Sequence of chain 1.A:
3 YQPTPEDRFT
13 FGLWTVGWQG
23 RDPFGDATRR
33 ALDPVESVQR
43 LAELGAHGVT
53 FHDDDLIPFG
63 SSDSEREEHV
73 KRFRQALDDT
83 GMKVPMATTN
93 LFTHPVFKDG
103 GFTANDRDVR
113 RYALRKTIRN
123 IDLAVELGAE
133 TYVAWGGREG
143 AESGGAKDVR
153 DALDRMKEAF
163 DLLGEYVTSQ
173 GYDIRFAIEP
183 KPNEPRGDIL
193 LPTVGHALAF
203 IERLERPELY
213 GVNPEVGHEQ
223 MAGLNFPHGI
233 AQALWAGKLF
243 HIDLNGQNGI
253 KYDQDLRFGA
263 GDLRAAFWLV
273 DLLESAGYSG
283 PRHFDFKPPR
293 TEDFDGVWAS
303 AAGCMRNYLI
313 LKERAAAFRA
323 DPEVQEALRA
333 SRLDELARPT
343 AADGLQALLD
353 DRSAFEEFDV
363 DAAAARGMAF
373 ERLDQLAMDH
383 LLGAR

Binding-site contacts:
Ligand atom C6 contacts residue GLU181 of chain 3.A at 3.6 Å.
Ligand atom O5 contacts residue HIS54 of chain 3.A at 2.8 Å (h-bond).
Ligand atom C6 contacts residue TRP137 of chain 3.A at 3.9 Å (hydrophobic).
Ligand atom O4 contacts residue ASP287 of chain 3.A at 3.0 Å (salt-bridge).
Ligand atom O1 contacts residue LYS183 of chain 3.A at 3.0 Å (salt-bridge).
Ligand atom C1 contacts residue TRP137 of chain 3.A at 3.6 Å (hydrophobic).
Ligand atom C4 contacts residue TRP137 of chain 3.A at 3.8 Å (hydrophobic).
Ligand atom O5 contacts residue TRP137 of chain 3.A at 3.5 Å.
Ligand atom C4 contacts residue GLU181 of chain 3.A at 3.3 Å.
Ligand atom O2 contacts residue MN1 of chain 3.C at 2.4 Å.
Ligand atom O2 contacts residue ASP287 of chain 3.A at 3.1 Å (salt-bridge).
Ligand atom C3 contacts residue ASP287 of chain 3.A at 3.6 Å.
Ligand atom C6 contacts residue VAL135 of chain 3.A at 3.7 Å (hydrophobic).
Ligand atom O1 contacts residue TRP137 of chain 3.A at 3.6 Å.
Ligand atom O3 contacts residue MN1 of chain 3.C at 3.6 Å.
Ligand atom O2 contacts residue HIS220 of chain 3.A at 3.3 Å.
Ligand atom C2 contacts residue MN1 of chain 3.C at 3.5 Å.
Ligand atom C3 contacts residue TRP137 of chain 3.A at 3.7 Å (hydrophobic).
Ligand atom O3 contacts residue ASP287 of chain 3.A at 2.7 Å (salt-bridge).
Ligand atom O6 contacts residue TRP16 of chain 3.A at 3.9 Å.
Ligand atom C2 contacts residue GLU181 of chain 3.A at 3.7 Å.
Ligand atom C4 contacts residue MN1 of chain 3.C at 3.5 Å.
Ligand atom C3 contacts residue MN1 of chain 3.C at 3.7 Å.
Ligand atom O5 contacts residue PHE94 of chain 3.A at 3.6 Å.
Ligand atom O4 contacts residue ASP245 of chain 3.A at 3.4 Å (salt-bridge).
Ligand atom O6 contacts residue VAL135 of chain 3.A at 3.7 Å.
Ligand atom O2 contacts residue GLU181 of chain 3.A at 3.0 Å (salt-bridge).
Ligand atom C4 contacts residue ASP287 of chain 3.A at 3.8 Å.
Ligand atom O1 contacts residue HIS220 of chain 3.A at 3.2 Å (h-bond).
Ligand atom C1 contacts residue PHE26 of chain 1.A at 3.5 Å (hydrophobic).
Ligand atom O6 contacts residue THR90 of chain 3.A at 3.7 Å.
Ligand atom C2 contacts residue TRP137 of chain 3.A at 3.7 Å (hydrophobic).
Ligand atom C5 contacts residue HIS54 of chain 3.A at 3.4 Å.
Ligand atom O3 contacts residue TRP16 of chain 3.A at 3.5 Å (h-bond).
Ligand atom O4 contacts residue MN1 of chain 3.C at 2.3 Å.
Ligand atom O1 contacts residue PHE26 of chain 1.A at 3.6 Å.
Ligand atom O6 contacts residue GLU181 of chain 3.A at 3.8 Å.
Ligand atom C6 contacts residue THR90 of chain 3.A at 3.5 Å.
Ligand atom O4 contacts residue GLU181 of chain 3.A at 2.5 Å (salt-bridge).
Ligand atom O2 contacts residue GLU217 of chain 3.A at 3.2 Å (salt-bridge).

A protein and the small-molecule ligand that binds it are described below.
Small molecule (SMILES): OC[C@@H](O)[C@@H](O)[C@H](O)[C@@H](O)CO

Sequence of chain 3.A:
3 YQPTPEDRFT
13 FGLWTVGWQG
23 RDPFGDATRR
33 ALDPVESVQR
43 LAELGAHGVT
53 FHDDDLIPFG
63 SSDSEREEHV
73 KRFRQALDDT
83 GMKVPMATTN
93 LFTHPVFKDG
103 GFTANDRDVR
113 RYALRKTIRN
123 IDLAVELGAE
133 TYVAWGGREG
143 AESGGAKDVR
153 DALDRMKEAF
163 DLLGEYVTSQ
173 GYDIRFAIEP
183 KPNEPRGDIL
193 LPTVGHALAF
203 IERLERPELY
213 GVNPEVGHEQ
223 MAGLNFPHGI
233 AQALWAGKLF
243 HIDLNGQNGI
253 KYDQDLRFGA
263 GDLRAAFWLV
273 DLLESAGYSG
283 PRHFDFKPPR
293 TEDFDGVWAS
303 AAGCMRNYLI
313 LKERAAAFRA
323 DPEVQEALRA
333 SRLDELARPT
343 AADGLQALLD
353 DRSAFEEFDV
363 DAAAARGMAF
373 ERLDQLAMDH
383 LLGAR